Binding-site contacts:
Ligand atom C5 contacts residue ASN527 of chain 1.A at 3.4 Å.
Ligand atom N2 contacts residue HIS525 of chain 1.A at 3.1 Å (h-bond).
Ligand atom O6 contacts residue VAL532 of chain 1.A at 4.4 Å.
Ligand atom C6 contacts residue ASN527 of chain 1.A at 3.3 Å.
Ligand atom C2 contacts residue ASN527 of chain 1.A at 2.5 Å.
Ligand atom C6 contacts residue ARG533 of chain 1.A at 4.3 Å.
Ligand atom C5 contacts residue ALA531 of chain 1.A at 4.5 Å (hydrophobic).
Ligand atom O7 contacts residue LEU463 of chain 1.A at 3.5 Å.
Ligand atom N2 contacts residue ASN527 of chain 1.A at 3.1 Å (h-bond).
Ligand atom C1 contacts residue HIS525 of chain 1.A at 4.4 Å.
Ligand atom C1 contacts residue ARG533 of chain 1.A at 3.9 Å.
Ligand atom O5 contacts residue ARG533 of chain 1.A at 3.0 Å.
Ligand atom C7 contacts residue HIS525 of chain 1.A at 3.8 Å.
Ligand atom C2 contacts residue HIS525 of chain 1.A at 4.2 Å.
Ligand atom C7 contacts residue LEU463 of chain 1.A at 4.0 Å (hydrophobic).
Ligand atom C1 contacts residue ASN527 of chain 1.A at 1.4 Å.
Ligand atom C6 contacts residue VAL532 of chain 1.A at 3.7 Å (hydrophobic).
Ligand atom O5 contacts residue ASN527 of chain 1.A at 2.5 Å (h-bond).
Ligand atom O6 contacts residue ASN527 of chain 1.A at 4.0 Å.
Ligand atom C3 contacts residue HIS525 of chain 1.A at 4.4 Å.
Ligand atom O7 contacts residue HIS525 of chain 1.A at 3.6 Å.
Ligand atom C7 contacts residue ASN527 of chain 1.A at 3.6 Å.
Ligand atom O6 contacts residue ALA531 of chain 1.A at 3.0 Å (h-bond).
Ligand atom O7 contacts residue VAL331 of chain 1.A at 3.6 Å.
Ligand atom C5 contacts residue ARG533 of chain 1.A at 4.0 Å.
Ligand atom C3 contacts residue ASN527 of chain 1.A at 3.8 Å.
Ligand atom C8 contacts residue ASN527 of chain 1.A at 3.5 Å.
Ligand atom C8 contacts residue LEU463 of chain 1.A at 3.9 Å (hydrophobic).
Ligand atom C6 contacts residue ALA531 of chain 1.A at 3.0 Å (hydrophobic).
Ligand atom C4 contacts residue ASN527 of chain 1.A at 4.2 Å.

A protein and the small-molecule ligand that binds it are described below.
Small molecule (SMILES): CC(=O)N[C@H]1[C@H](O[C@H]2[C@H](O)[C@@H](NC(C)=O)CO[C@@H]2CO)O[C@H](CO)[C@@H](O)[C@@H]1O

Sequence of chain 1.A:
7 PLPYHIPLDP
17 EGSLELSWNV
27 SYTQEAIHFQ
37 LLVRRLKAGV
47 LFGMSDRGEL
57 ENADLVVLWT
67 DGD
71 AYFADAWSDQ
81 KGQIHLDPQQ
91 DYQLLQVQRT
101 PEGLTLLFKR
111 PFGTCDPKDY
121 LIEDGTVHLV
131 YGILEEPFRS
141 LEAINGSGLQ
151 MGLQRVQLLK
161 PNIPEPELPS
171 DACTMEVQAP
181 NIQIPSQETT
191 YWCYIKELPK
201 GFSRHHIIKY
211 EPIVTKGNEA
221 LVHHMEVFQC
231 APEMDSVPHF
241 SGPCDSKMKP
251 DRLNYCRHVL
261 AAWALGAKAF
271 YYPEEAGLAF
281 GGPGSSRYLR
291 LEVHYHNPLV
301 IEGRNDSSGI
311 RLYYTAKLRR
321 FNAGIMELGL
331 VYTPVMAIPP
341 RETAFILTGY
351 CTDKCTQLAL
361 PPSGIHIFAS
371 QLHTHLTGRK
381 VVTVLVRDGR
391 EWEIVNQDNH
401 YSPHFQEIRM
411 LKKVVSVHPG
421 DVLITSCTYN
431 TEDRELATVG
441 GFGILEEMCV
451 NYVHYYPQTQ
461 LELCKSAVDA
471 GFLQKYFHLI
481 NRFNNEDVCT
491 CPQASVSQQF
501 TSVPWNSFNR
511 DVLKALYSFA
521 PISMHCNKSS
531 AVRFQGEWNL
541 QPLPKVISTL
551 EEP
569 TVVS